Sequence of chain 2.A:
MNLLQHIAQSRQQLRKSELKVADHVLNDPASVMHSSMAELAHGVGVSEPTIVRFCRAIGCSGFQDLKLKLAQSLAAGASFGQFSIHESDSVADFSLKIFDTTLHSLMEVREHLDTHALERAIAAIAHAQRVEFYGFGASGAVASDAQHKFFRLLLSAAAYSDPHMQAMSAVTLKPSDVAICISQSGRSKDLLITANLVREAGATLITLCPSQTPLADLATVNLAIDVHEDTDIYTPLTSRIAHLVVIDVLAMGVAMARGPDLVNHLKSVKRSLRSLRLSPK

Binding-site contacts:
Ligand atom O1P contacts residue SER139 of chain 1.A at 2.7 Å (h-bond).
Ligand atom C1 contacts residue PRO236 of chain 1.A at 3.5 Å (hydrophobic).
Ligand atom C1 contacts residue ARG152 of chain 2.A at 3.4 Å.
Ligand atom O12 contacts residue LYS270 of chain 2.A at 2.8 Å (salt-bridge).
Ligand atom O1P contacts residue SER183 of chain 1.A at 3.2 Å.
Ligand atom O6 contacts residue ARG277 of chain 2.A at 3.3 Å (salt-bridge).
Ligand atom O4 contacts residue GLY137 of chain 1.A at 3.7 Å.
Ligand atom P contacts residue SER183 of chain 1.A at 3.1 Å.
Ligand atom O2 contacts residue ARG277 of chain 2.A at 3.2 Å (salt-bridge).
Ligand atom O2P contacts residue SER183 of chain 1.A at 3.1 Å (h-bond).
Ligand atom O2P contacts residue GLN184 of chain 1.A at 3.3 Å (h-bond).
Ligand atom O2 contacts residue LEU273 of chain 2.A at 3.8 Å.
Ligand atom P contacts residue GLN184 of chain 1.A at 3.6 Å.
Ligand atom C1 contacts residue HIS148 of chain 2.A at 3.9 Å.
Ligand atom O1P contacts residue GLN184 of chain 1.A at 2.9 Å (h-bond).
Ligand atom O4 contacts residue ALA138 of chain 1.A at 3.0 Å (h-bond).
Ligand atom C4 contacts residue ARG277 of chain 2.A at 3.4 Å.
Ligand atom C5 contacts residue PHE136 of chain 1.A at 3.7 Å (hydrophobic).
Ligand atom O5 contacts residue LEU273 of chain 2.A at 3.8 Å.
Ligand atom O2P contacts residue SER185 of chain 1.A at 2.7 Å (h-bond).
Ligand atom O3P contacts residue SER183 of chain 1.A at 2.5 Å (h-bond).
Ligand atom O11 contacts residue ARG152 of chain 2.A at 2.6 Å (salt-bridge).
Ligand atom C3 contacts residue ARG277 of chain 2.A at 3.8 Å.
Ligand atom O4 contacts residue PRO236 of chain 1.A at 3.7 Å.
Ligand atom C5 contacts residue ARG277 of chain 2.A at 3.6 Å.
Ligand atom C2 contacts residue LYS270 of chain 2.A at 3.6 Å.
Ligand atom O2 contacts residue THR231 of chain 1.A at 3.9 Å.
Ligand atom P contacts residue SER188 of chain 1.A at 3.6 Å.
Ligand atom O5 contacts residue ARG277 of chain 2.A at 2.9 Å (salt-bridge).
Ligand atom O3P contacts residue SER188 of chain 1.A at 2.6 Å (h-bond).
Ligand atom O11 contacts residue HIS148 of chain 2.A at 2.7 Å (h-bond).
Ligand atom O4 contacts residue PHE136 of chain 1.A at 3.7 Å.
Ligand atom O6 contacts residue SER188 of chain 1.A at 3.6 Å (h-bond).
Ligand atom O12 contacts residue ARG152 of chain 2.A at 2.7 Å (salt-bridge).
Ligand atom C6 contacts residue PHE136 of chain 1.A at 3.1 Å (hydrophobic).
Ligand atom O2 contacts residue LYS270 of chain 2.A at 2.9 Å (salt-bridge).
Ligand atom C1 contacts residue LYS270 of chain 2.A at 3.6 Å.
Ligand atom O2 contacts residue PRO236 of chain 1.A at 3.6 Å.
Ligand atom C2 contacts residue PRO236 of chain 1.A at 3.7 Å (hydrophobic).
Ligand atom O12 contacts residue PRO236 of chain 1.A at 3.5 Å.

Sequence of chain 1.A:
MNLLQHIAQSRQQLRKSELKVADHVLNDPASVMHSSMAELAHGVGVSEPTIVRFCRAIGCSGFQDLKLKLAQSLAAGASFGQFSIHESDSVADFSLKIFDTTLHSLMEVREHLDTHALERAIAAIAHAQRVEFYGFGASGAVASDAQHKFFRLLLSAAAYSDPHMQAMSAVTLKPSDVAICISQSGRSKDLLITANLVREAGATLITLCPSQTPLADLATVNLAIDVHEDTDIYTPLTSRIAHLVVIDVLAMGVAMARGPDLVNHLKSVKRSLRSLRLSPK

The protein below binds the small molecule below.
Small molecule (SMILES): O=C(O)C(=O)C[C@H](O)[C@H](O)COP(=O)(O)O